The small molecule below binds the protein below.
Small molecule (SMILES): CN(Cc1ccccc1)[C@H]1[C@@H]2OC[C@@H](O2)[C@@H](N)[C@@H]1O

Binding-site contacts:
Ligand atom C6 contacts residue ILE122 of chain 1.A at 3.7 Å (hydrophobic).
Ligand atom N1 contacts residue ASP219 of chain 1.A at 2.9 Å (salt-bridge).
Ligand atom C11 contacts residue THR222 of chain 1.A at 3.6 Å.
Ligand atom C7 contacts residue PHE116 of chain 1.A at 3.7 Å (hydrophobic).
Ligand atom O2 contacts residue LEU125 of chain 1.A at 3.9 Å.
Ligand atom O contacts residue ASP81 of chain 1.A at 3.6 Å.
Ligand atom C10 contacts residue ASP219 of chain 1.A at 3.5 Å.
Ligand atom C12 contacts residue THR222 of chain 1.A at 3.1 Å.
Ligand atom C1 contacts residue GLY221 of chain 1.A at 4.0 Å.
Ligand atom C3 contacts residue PHE116 of chain 1.A at 4.0 Å (hydrophobic).
Ligand atom C10 contacts residue THR222 of chain 1.A at 3.7 Å.
Ligand atom C13 contacts residue ASP81 of chain 1.A at 3.4 Å.
Ligand atom C contacts residue TYR79 of chain 1.A at 3.4 Å (hydrophobic).
Ligand atom C10 contacts residue ASP35 of chain 1.A at 3.9 Å.
Ligand atom C11 contacts residue ASP219 of chain 1.A at 3.9 Å.
Ligand atom C13 contacts residue TYR79 of chain 1.A at 3.8 Å (hydrophobic).
Ligand atom N contacts residue ASP81 of chain 1.A at 3.8 Å.
Ligand atom C7 contacts residue ILE122 of chain 1.A at 4.0 Å (hydrophobic).
Ligand atom C9 contacts residue GLY221 of chain 1.A at 3.6 Å.
Ligand atom O1 contacts residue TYR79 of chain 1.A at 3.3 Å.
Ligand atom C5 contacts residue PHE116 of chain 1.A at 3.4 Å (hydrophobic).
Ligand atom C contacts residue SER83 of chain 1.A at 3.7 Å.
Ligand atom C1 contacts residue ASP33 of chain 1.A at 4.0 Å.
Ligand atom O2 contacts residue ASP35 of chain 1.A at 2.9 Å (salt-bridge).
Ligand atom C5 contacts residue SER115 of chain 1.A at 3.7 Å.
Ligand atom C10 contacts residue GLY221 of chain 1.A at 3.4 Å.
Ligand atom N1 contacts residue GLY37 of chain 1.A at 4.0 Å.
Ligand atom C8 contacts residue GLY221 of chain 1.A at 3.5 Å.
Ligand atom C9 contacts residue ASP35 of chain 1.A at 3.5 Å.
Ligand atom N1 contacts residue ASP35 of chain 1.A at 3.0 Å (salt-bridge).
Ligand atom O1 contacts residue GLY80 of chain 1.A at 3.6 Å (h-bond).
Ligand atom C3 contacts residue ASP81 of chain 1.A at 3.4 Å.
Ligand atom C2 contacts residue PHE116 of chain 1.A at 3.9 Å (hydrophobic).
Ligand atom C contacts residue LEU125 of chain 1.A at 3.8 Å (hydrophobic).
Ligand atom C4 contacts residue PHE116 of chain 1.A at 3.8 Å (hydrophobic).
Ligand atom C7 contacts residue ASP33 of chain 1.A at 3.7 Å.
Ligand atom O2 contacts residue GLY221 of chain 1.A at 3.1 Å (h-bond).
Ligand atom C9 contacts residue TYR79 of chain 1.A at 4.0 Å (hydrophobic).
Ligand atom C6 contacts residue PHE116 of chain 1.A at 3.5 Å (hydrophobic).
Ligand atom C contacts residue PHE116 of chain 1.A at 3.9 Å (hydrophobic).

Sequence of chain 1.A:
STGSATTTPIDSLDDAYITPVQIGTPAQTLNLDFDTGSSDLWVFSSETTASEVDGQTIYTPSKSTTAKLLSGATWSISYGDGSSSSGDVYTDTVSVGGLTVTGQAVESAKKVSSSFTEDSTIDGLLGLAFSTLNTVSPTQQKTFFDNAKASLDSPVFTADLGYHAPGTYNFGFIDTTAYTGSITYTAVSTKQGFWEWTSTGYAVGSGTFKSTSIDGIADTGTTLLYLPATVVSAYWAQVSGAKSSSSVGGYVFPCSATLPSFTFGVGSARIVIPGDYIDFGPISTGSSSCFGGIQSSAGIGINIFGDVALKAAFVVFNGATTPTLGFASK